Binding-site contacts:
Ligand atom C3 contacts residue TYR43 of chain 2.A at 3.6 Å (hydrophobic).
Ligand atom C4 contacts residue VAL47 of chain 2.A at 3.6 Å (hydrophobic).
Ligand atom C9 contacts residue VAL47 of chain 2.A at 3.4 Å (hydrophobic).
Ligand atom C11 contacts residue ASN49 of chain 2.A at 3.6 Å.
Ligand atom C9 contacts residue ALA50 of chain 2.A at 3.8 Å (hydrophobic).
Ligand atom C6 contacts residue TRP108 of chain 2.A at 3.5 Å (hydrophobic).
Ligand atom C10 contacts residue TRP79 of chain 2.A at 3.4 Å (hydrophobic).
Ligand atom C10 contacts residue ASN49 of chain 2.A at 3.4 Å.
Ligand atom C7 contacts residue SER45 of chain 2.A at 3.2 Å.
Ligand atom O12 contacts residue SER88 of chain 2.A at 2.8 Å (h-bond).
Ligand atom O11 contacts residue GLY48 of chain 2.A at 3.3 Å.
Ligand atom C5 contacts residue TRP108 of chain 2.A at 3.9 Å (hydrophobic).
Ligand atom N1 contacts residue LEU25 of chain 2.A at 3.8 Å.
Ligand atom C8 contacts residue VAL47 of chain 2.A at 3.8 Å (hydrophobic).
Ligand atom N1 contacts residue TRP92 of chain 2.A at 3.7 Å.
Ligand atom C9 contacts residue TRP79 of chain 2.A at 3.8 Å (hydrophobic).
Ligand atom C2 contacts residue TRP120 of chain 3.B at 3.7 Å (hydrophobic).
Ligand atom O12 contacts residue ALA86 of chain 2.A at 3.8 Å.
Ligand atom C6 contacts residue THR90 of chain 2.A at 3.8 Å.
Ligand atom C7 contacts residue VAL47 of chain 2.A at 3.1 Å (hydrophobic).
Ligand atom C11 contacts residue SER88 of chain 2.A at 3.9 Å.
Ligand atom N2 contacts residue SER45 of chain 2.A at 3.0 Å (h-bond).
Ligand atom N2 contacts residue VAL47 of chain 2.A at 3.5 Å.
Ligand atom S1 contacts residue TRP79 of chain 2.A at 3.7 Å.
Ligand atom N1 contacts residue ASP128 of chain 2.A at 3.0 Å (salt-bridge).
Ligand atom N3 contacts residue ASP128 of chain 2.A at 3.9 Å.
Ligand atom N3 contacts residue SER27 of chain 2.A at 2.8 Å (h-bond).
Ligand atom N3 contacts residue TYR43 of chain 2.A at 2.7 Å (h-bond).
Ligand atom O11 contacts residue ASN49 of chain 2.A at 2.8 Å (h-bond).
Ligand atom C3 contacts residue SER45 of chain 2.A at 3.8 Å.
Ligand atom C4 contacts residue TRP120 of chain 3.B at 3.8 Å (hydrophobic).
Ligand atom N2 contacts residue LEU25 of chain 2.A at 3.6 Å.
Ligand atom C3 contacts residue ASP128 of chain 2.A at 3.8 Å.
Ligand atom C3 contacts residue LEU25 of chain 2.A at 3.5 Å (hydrophobic).
Ligand atom N3 contacts residue ASN23 of chain 2.A at 3.0 Å (h-bond).
Ligand atom C8 contacts residue TRP79 of chain 2.A at 3.8 Å (hydrophobic).
Ligand atom C9 contacts residue GLY48 of chain 2.A at 3.9 Å.
Ligand atom S1 contacts residue THR90 of chain 2.A at 3.4 Å (h-bond).
Ligand atom C3 contacts residue SER27 of chain 2.A at 3.8 Å.
Ligand atom N3 contacts residue SER45 of chain 2.A at 3.8 Å.

Sequence of chain 2.A:
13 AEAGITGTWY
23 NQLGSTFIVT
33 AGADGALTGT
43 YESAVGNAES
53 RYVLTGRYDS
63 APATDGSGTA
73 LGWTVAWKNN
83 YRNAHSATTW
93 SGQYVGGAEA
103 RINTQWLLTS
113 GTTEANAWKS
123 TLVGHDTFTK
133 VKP

A small-molecule ligand and the protein it binds are described below.
Small molecule (SMILES): N=C1N[C@H]2[C@H](CS[C@H]2CCCCC(=O)O)N1

Sequence of chain 3.B:
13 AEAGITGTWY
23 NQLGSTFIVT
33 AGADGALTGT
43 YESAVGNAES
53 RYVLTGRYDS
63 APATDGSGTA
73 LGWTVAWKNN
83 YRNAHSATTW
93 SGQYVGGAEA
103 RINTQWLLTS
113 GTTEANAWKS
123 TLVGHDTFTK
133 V